Binding-site contacts:
Ligand atom C6 contacts residue ALA256 of chain 1.E at 4.2 Å (hydrophobic).
Ligand atom O5 contacts residue ASN251 of chain 1.E at 2.4 Å (h-bond).
Ligand atom C6 contacts residue ASN255 of chain 1.E at 3.4 Å.
Ligand atom N2 contacts residue ASN251 of chain 1.E at 3.0 Å (h-bond).
Ligand atom C6 contacts residue LYS257 of chain 1.E at 4.1 Å.
Ligand atom O6 contacts residue ALA256 of chain 1.E at 3.5 Å (h-bond).
Ligand atom C2 contacts residue ASN251 of chain 1.E at 2.6 Å.
Ligand atom C5 contacts residue ASN255 of chain 1.E at 3.6 Å.
Ligand atom C7 contacts residue GLU250 of chain 1.E at 3.6 Å.
Ligand atom O3 contacts residue ASN255 of chain 1.E at 4.4 Å.
Ligand atom C4 contacts residue ASN255 of chain 1.E at 4.1 Å.
Ligand atom C6 contacts residue SER253 of chain 1.E at 4.0 Å.
Ligand atom C1 contacts residue SER253 of chain 1.E at 4.2 Å.
Ligand atom C5 contacts residue ASN251 of chain 1.E at 3.7 Å.
Ligand atom C1 contacts residue ASN255 of chain 1.E at 4.2 Å.
Ligand atom C5 contacts residue SER253 of chain 1.E at 4.3 Å.
Ligand atom C7 contacts residue ASN251 of chain 1.E at 4.2 Å.
Ligand atom C1 contacts residue ASN251 of chain 1.E at 1.4 Å.
Ligand atom O5 contacts residue SER253 of chain 1.E at 3.3 Å (h-bond).
Ligand atom C3 contacts residue ASN251 of chain 1.E at 3.9 Å.
Ligand atom C8 contacts residue GLU250 of chain 1.E at 3.7 Å.
Ligand atom N2 contacts residue GLU250 of chain 1.E at 4.1 Å.
Ligand atom O7 contacts residue GLU250 of chain 1.E at 3.3 Å.
Ligand atom O5 contacts residue ASN255 of chain 1.E at 3.5 Å (h-bond).
Ligand atom C4 contacts residue ASN251 of chain 1.E at 4.3 Å.
Ligand atom O6 contacts residue ASN255 of chain 1.E at 3.0 Å (h-bond).

This protein binds this small molecule.
Small molecule (SMILES): CC(=O)N[C@H]1[C@H](O[C@H]2[C@H](O)[C@@H](NC(C)=O)CO[C@@H]2CO)O[C@H](CO)[C@@H](O)[C@@H]1O

Sequence of chain 1.E:
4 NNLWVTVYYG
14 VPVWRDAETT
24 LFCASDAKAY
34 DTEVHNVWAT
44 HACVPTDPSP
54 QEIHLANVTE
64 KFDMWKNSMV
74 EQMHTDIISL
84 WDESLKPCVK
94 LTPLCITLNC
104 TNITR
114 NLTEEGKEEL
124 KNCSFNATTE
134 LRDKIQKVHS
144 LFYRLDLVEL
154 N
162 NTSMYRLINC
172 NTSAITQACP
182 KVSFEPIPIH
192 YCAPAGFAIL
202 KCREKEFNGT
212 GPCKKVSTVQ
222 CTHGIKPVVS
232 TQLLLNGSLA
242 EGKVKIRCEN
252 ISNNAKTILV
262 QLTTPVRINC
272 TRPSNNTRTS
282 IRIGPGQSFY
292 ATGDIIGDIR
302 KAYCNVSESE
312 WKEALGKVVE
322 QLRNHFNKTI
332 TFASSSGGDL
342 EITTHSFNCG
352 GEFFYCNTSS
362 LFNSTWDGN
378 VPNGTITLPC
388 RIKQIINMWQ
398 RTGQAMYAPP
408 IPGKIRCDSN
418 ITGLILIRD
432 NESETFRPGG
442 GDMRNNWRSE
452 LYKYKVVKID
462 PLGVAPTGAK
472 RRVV